Sequence of chain 1.M:
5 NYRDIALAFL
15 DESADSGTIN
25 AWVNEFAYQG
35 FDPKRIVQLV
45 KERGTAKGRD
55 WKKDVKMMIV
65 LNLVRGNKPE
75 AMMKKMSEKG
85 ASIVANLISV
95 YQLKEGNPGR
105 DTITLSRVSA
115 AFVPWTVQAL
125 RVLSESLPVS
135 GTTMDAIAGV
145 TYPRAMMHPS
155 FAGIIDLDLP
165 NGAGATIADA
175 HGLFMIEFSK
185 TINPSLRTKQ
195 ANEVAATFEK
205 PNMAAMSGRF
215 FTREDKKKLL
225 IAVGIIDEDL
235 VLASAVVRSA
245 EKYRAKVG

Sequence of chain 1.R:
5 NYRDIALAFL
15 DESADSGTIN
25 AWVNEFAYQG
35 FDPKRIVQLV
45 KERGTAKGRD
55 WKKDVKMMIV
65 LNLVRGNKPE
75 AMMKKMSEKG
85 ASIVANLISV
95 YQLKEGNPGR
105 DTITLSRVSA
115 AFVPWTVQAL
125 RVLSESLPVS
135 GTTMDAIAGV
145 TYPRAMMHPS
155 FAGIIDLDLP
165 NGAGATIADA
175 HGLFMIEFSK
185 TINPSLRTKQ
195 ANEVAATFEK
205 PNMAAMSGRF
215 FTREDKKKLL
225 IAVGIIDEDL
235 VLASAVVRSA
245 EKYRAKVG

Sequence of chain 1.N:
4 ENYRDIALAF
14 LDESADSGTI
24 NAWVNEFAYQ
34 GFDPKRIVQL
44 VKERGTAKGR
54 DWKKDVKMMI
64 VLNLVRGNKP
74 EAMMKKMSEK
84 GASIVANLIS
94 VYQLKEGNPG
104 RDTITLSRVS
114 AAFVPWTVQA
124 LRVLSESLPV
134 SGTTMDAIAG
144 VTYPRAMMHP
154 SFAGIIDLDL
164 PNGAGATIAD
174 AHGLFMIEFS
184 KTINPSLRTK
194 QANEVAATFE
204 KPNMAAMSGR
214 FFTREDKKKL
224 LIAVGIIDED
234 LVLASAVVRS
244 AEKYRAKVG

Binding-site contacts:
Ligand atom OP1 contacts residue LYS204 of chain 1.M at 3.3 Å.
Ligand atom N1 contacts residue TYR32 of chain 1.M at 3.5 Å.
Ligand atom C5' contacts residue ILE186 of chain 1.R at 3.4 Å (hydrophobic).
Ligand atom N3 contacts residue ALA208 of chain 1.M at 3.3 Å (h-bond).
Ligand atom O4' contacts residue ILE186 of chain 1.M at 3.4 Å.
Ligand atom O2 contacts residue SER211 of chain 1.M at 3.1 Å (h-bond).
Ligand atom O2' contacts residue ASN71 of chain 1.M at 3.1 Å (h-bond).
Ligand atom O4' contacts residue THR185 of chain 1.R at 2.9 Å (h-bond).
Ligand atom O2 contacts residue ALA209 of chain 1.M at 3.1 Å (h-bond).
Ligand atom O2' contacts residue LYS204 of chain 1.M at 2.7 Å (salt-bridge).
Ligand atom N2 contacts residue TYR32 of chain 1.M at 3.4 Å.
Ligand atom OP1 contacts residue LYS79 of chain 1.R at 3.2 Å (salt-bridge).
Ligand atom O2 contacts residue ALA208 of chain 1.M at 3.5 Å (h-bond).
Ligand atom OP1 contacts residue ASN101 of chain 1.M at 2.8 Å (h-bond).
Ligand atom O4' contacts residue ILE186 of chain 1.R at 3.4 Å.
Ligand atom N1 contacts residue ALA208 of chain 1.M at 3.5 Å.
Ligand atom C2 contacts residue TYR32 of chain 1.M at 3.5 Å (hydrophobic).
Ligand atom O2 contacts residue ARG191 of chain 1.M at 3.1 Å (salt-bridge).
Ligand atom N3 contacts residue TYR32 of chain 1.M at 3.5 Å.
Ligand atom OP2 contacts residue ARG111 of chain 1.M at 3.1 Å (salt-bridge).
Ligand atom O2' contacts residue TYR32 of chain 1.M at 3.4 Å.
Ligand atom OP2 contacts residue TYR32 of chain 1.M at 3.0 Å (h-bond).
Ligand atom O4 contacts residue SER110 of chain 1.M at 2.7 Å (h-bond).
Ligand atom C1' contacts residue THR185 of chain 1.R at 3.0 Å.
Ligand atom O5' contacts residue PRO102 of chain 1.M at 3.4 Å.
Ligand atom C4' contacts residue ILE186 of chain 1.R at 3.4 Å (hydrophobic).
Ligand atom C4 contacts residue SER110 of chain 1.M at 3.4 Å.
Ligand atom N3 contacts residue ILE186 of chain 1.M at 3.4 Å.
Ligand atom C2 contacts residue THR185 of chain 1.M at 3.1 Å.
Ligand atom OP1 contacts residue ARG111 of chain 1.M at 2.9 Å (salt-bridge).
Ligand atom O6 contacts residue VAL68 of chain 1.R at 3.3 Å (h-bond).
Ligand atom N1 contacts residue THR185 of chain 1.M at 3.2 Å (h-bond).
Ligand atom OP2 contacts residue LYS79 of chain 1.R at 3.2 Å (salt-bridge).
Ligand atom N2 contacts residue THR201 of chain 1.M at 3.3 Å (h-bond).
Ligand atom C2 contacts residue ALA208 of chain 1.M at 3.4 Å (hydrophobic).
Ligand atom O2 contacts residue LYS204 of chain 1.N at 3.0 Å (salt-bridge).
Ligand atom N3 contacts residue SER211 of chain 1.M at 3.1 Å (h-bond).
Ligand atom O2 contacts residue MET207 of chain 1.M at 3.4 Å (h-bond).
Ligand atom O2 contacts residue THR185 of chain 1.M at 3.4 Å (h-bond).
Ligand atom O6 contacts residue PHE202 of chain 1.M at 3.4 Å.

The small molecule below binds the protein below.
Small molecule (SMILES): Nc1ccn([C@@H]2O[C@H](CO[P](=O)(O)O[C@H]3[C@@H](O)[C@H](n4ccc(=O)[nH]c4=O)O[C@@H]3CO[P](=O)(O)O[C@H]3[C@@H](O)[C@H](n4ccc(=O)[nH]c4=O)O[C@@H]3CO[P](=O)(O)O[C@H]3[C@@H](O)[C@H](n4ccc(=O)[nH]c4=O)O[C@@H]3CO[P](=O)(O)O[C@H]3[C@@H](O)[C@H](n4cnc5c(=O)nc(N)[nH]c54)O[C@@H]3CO[P](=O)(O)O[C@H]3[C@@H](O)[C@H](n4ccc(=O)[nH]c4=O)O[C@@H]3CO[P](=O)(O)O[C@H]3[C@@H](O)[C@H](n4cnc5c(=O)nc(N)[nH]c54)O[C@@H]3CO[P](=O)(O)O[C@H]3[C@@H](O)[C@H](n4ccc(=O)[nH]c4=O)O[C@@H]3CO)[C@@H](O[P](=O)(O)OC[C@H]3O[C@@H](n4ccc(=O)[nH]c4=O)[C@H](O)[C@@H]3O)[C@H]2O)c(=O)n1